Sequence of chain 1.G:
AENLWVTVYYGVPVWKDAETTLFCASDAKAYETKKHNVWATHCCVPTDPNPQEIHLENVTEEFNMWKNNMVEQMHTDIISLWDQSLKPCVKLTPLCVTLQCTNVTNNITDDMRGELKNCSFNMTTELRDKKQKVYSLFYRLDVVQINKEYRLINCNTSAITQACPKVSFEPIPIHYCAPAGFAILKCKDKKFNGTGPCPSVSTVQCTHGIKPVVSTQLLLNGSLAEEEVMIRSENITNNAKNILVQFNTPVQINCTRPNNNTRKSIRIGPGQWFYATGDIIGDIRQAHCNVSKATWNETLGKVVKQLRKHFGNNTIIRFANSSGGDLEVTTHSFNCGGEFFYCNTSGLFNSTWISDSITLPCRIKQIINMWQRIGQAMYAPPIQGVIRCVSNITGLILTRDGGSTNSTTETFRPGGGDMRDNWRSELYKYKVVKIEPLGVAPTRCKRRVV

The protein below binds the small molecule below.
Small molecule (SMILES): CC(=O)N[C@H]1[C@H](O[C@H]2[C@H](O)[C@@H](NC(C)=O)CO[C@@H]2CO)O[C@H](CO)[C@@H](O)[C@@H]1O

Binding-site contacts:
Ligand atom O6 contacts residue ARG412 of chain 1.G at 4.4 Å.
Ligand atom C7 contacts residue ASN301 of chain 1.G at 4.3 Å.
Ligand atom N2 contacts residue ASN265 of chain 1.G at 2.9 Å (h-bond).
Ligand atom C5 contacts residue ARG412 of chain 1.G at 4.4 Å.
Ligand atom C6 contacts residue ARG412 of chain 1.G at 4.3 Å.
Ligand atom C8 contacts residue VAL302 of chain 1.G at 3.9 Å (hydrophobic).
Ligand atom C3 contacts residue ASN265 of chain 1.G at 3.9 Å.
Ligand atom O5 contacts residue GLN263 of chain 1.G at 4.2 Å.
Ligand atom C2 contacts residue ASN265 of chain 1.G at 2.5 Å.
Ligand atom C1 contacts residue ASN265 of chain 1.G at 1.5 Å.
Ligand atom C7 contacts residue ASN265 of chain 1.G at 3.5 Å.
Ligand atom C8 contacts residue GLN263 of chain 1.G at 4.3 Å.
Ligand atom O5 contacts residue ARG412 of chain 1.G at 3.2 Å (salt-bridge).
Ligand atom O7 contacts residue ASN301 of chain 1.G at 4.0 Å.
Ligand atom C8 contacts residue SER303 of chain 1.G at 3.5 Å.
Ligand atom C1 contacts residue ARG412 of chain 1.G at 3.9 Å.
Ligand atom C8 contacts residue ASN301 of chain 1.G at 3.5 Å.
Ligand atom C5 contacts residue ASN265 of chain 1.G at 3.8 Å.
Ligand atom C5 contacts residue GLN263 of chain 1.G at 4.3 Å.
Ligand atom C1 contacts residue GLN263 of chain 1.G at 3.6 Å.
Ligand atom O7 contacts residue ASN265 of chain 1.G at 3.7 Å.
Ligand atom O5 contacts residue ASN265 of chain 1.G at 2.4 Å (h-bond).
Ligand atom C4 contacts residue ASN265 of chain 1.G at 4.3 Å.